This protein binds this small molecule.
Small molecule (SMILES): CC(=O)N[C@H]1[C@H](O[C@H]2[C@H](O)[C@@H](NC(C)=O)CO[C@@H]2CO)O[C@H](CO)[C@@H](O)[C@@H]1O

Sequence of chain 1.D:
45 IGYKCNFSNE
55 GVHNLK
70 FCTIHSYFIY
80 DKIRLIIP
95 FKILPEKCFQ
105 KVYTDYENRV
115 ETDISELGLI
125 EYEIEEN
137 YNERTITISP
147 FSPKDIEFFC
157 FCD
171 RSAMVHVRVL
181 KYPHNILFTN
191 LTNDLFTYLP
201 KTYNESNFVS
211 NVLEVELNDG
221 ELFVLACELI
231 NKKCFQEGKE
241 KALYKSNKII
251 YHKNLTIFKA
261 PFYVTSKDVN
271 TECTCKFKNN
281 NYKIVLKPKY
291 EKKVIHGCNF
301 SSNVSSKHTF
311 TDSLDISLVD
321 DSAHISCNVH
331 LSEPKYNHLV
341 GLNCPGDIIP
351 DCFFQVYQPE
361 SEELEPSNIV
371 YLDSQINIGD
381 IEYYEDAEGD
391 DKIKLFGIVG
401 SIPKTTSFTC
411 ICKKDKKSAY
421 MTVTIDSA

Binding-site contacts:
Ligand atom O5 contacts residue ASN190 of chain 1.D at 2.4 Å (h-bond).
Ligand atom C3 contacts residue ASN190 of chain 1.D at 3.8 Å.
Ligand atom O4 contacts residue NAG1 of chain 1.J at 4.3 Å.
Ligand atom C1 contacts residue ASN190 of chain 1.D at 1.4 Å.
Ligand atom O5 contacts residue THR192 of chain 1.D at 4.0 Å.
Ligand atom O7 contacts residue PHE188 of chain 1.D at 3.6 Å.
Ligand atom O5 contacts residue LEU195 of chain 1.D at 4.2 Å.
Ligand atom C7 contacts residue PHE188 of chain 1.D at 3.8 Å (hydrophobic).
Ligand atom C1 contacts residue THR192 of chain 1.D at 4.3 Å.
Ligand atom O7 contacts residue ASN190 of chain 1.D at 3.5 Å.
Ligand atom O7 contacts residue THR202 of chain 1.D at 3.1 Å.
Ligand atom C8 contacts residue TYR198 of chain 1.D at 4.2 Å (hydrophobic).
Ligand atom O7 contacts residue ASN204 of chain 1.D at 3.2 Å (h-bond).
Ligand atom C7 contacts residue NAG1 of chain 1.J at 4.0 Å.
Ligand atom O7 contacts residue NAG1 of chain 1.J at 2.9 Å (h-bond).
Ligand atom C1 contacts residue LEU195 of chain 1.D at 3.8 Å (hydrophobic).
Ligand atom C3 contacts residue LEU195 of chain 1.D at 3.6 Å (hydrophobic).
Ligand atom O6 contacts residue NAG1 of chain 1.J at 3.3 Å (h-bond).
Ligand atom C8 contacts residue THR202 of chain 1.D at 3.0 Å.
Ligand atom C7 contacts residue ASN204 of chain 1.D at 3.8 Å.
Ligand atom O5 contacts residue ASP194 of chain 1.D at 4.2 Å.
Ligand atom N2 contacts residue ASN190 of chain 1.D at 2.9 Å (h-bond).
Ligand atom C1 contacts residue ASP194 of chain 1.D at 3.6 Å.
Ligand atom C4 contacts residue ASN190 of chain 1.D at 4.2 Å.
Ligand atom O6 contacts residue ASN204 of chain 1.D at 3.3 Å (h-bond).
Ligand atom C7 contacts residue ASN190 of chain 1.D at 3.5 Å.
Ligand atom O6 contacts residue ASN190 of chain 1.D at 4.1 Å.
Ligand atom C4 contacts residue LEU195 of chain 1.D at 4.2 Å (hydrophobic).
Ligand atom C2 contacts residue ASN190 of chain 1.D at 2.4 Å.
Ligand atom C8 contacts residue PHE188 of chain 1.D at 3.7 Å (hydrophobic).
Ligand atom C7 contacts residue PHE196 of chain 1.D at 4.2 Å (hydrophobic).
Ligand atom C8 contacts residue PHE196 of chain 1.D at 3.4 Å (hydrophobic).
Ligand atom C8 contacts residue ASN204 of chain 1.D at 4.1 Å.
Ligand atom C8 contacts residue THR197 of chain 1.D at 4.0 Å.
Ligand atom O3 contacts residue LEU195 of chain 1.D at 4.0 Å.
Ligand atom C6 contacts residue NAG1 of chain 1.J at 3.7 Å.
Ligand atom C7 contacts residue THR202 of chain 1.D at 4.0 Å.
Ligand atom N2 contacts residue PHE196 of chain 1.D at 3.9 Å.
Ligand atom C5 contacts residue ASN190 of chain 1.D at 3.7 Å.
Ligand atom O4 contacts residue LEU195 of chain 1.D at 4.0 Å.